This small molecule binds to this protein.
Small molecule (SMILES): CC(C)(C)c1cc(NC(=O)CSc2nnnn2-c2ccc(O)cc2)n(-c2ccccc2)n1

Binding-site contacts:
Ligand atom C20 contacts residue GLU106 of chain 1.A at 3.4 Å.
Ligand atom O22 contacts residue TYR107 of chain 1.A at 3.5 Å.
Ligand atom C30 contacts residue ARG75 of chain 1.A at 3.4 Å.
Ligand atom C7 contacts residue ASP184 of chain 1.A at 3.5 Å.
Ligand atom C6 contacts residue LEU80 of chain 1.A at 3.7 Å (hydrophobic).
Ligand atom N15 contacts residue VAL40 of chain 1.A at 3.5 Å.
Ligand atom C11 contacts residue GLU76 of chain 1.A at 3.4 Å.
Ligand atom N8 contacts residue ASP184 of chain 1.A at 3.1 Å (salt-bridge).
Ligand atom O10 contacts residue GLY183 of chain 1.A at 3.3 Å.
Ligand atom C9 contacts residue ASP184 of chain 1.A at 3.0 Å.
Ligand atom N25 contacts residue ASP184 of chain 1.A at 3.8 Å.
Ligand atom C30 contacts residue GLU76 of chain 1.A at 3.7 Å.
Ligand atom O10 contacts residue ASP184 of chain 1.A at 2.8 Å (salt-bridge).
Ligand atom N16 contacts residue VAL40 of chain 1.A at 3.2 Å.
Ligand atom O10 contacts residue PHE185 of chain 1.A at 3.6 Å.
Ligand atom C19 contacts residue ALA58 of chain 1.A at 3.7 Å (hydrophobic).
Ligand atom N14 contacts residue PHE105 of chain 1.A at 3.7 Å.
Ligand atom C3 contacts residue GLY183 of chain 1.A at 3.7 Å.
Ligand atom C21 contacts residue ALA58 of chain 1.A at 3.7 Å (hydrophobic).
Ligand atom N15 contacts residue LYS60 of chain 1.A at 3.5 Å.
Ligand atom C4 contacts residue PHE162 of chain 1.A at 3.4 Å (hydrophobic).
Ligand atom C11 contacts residue PHE105 of chain 1.A at 3.8 Å (hydrophobic).
Ligand atom C3 contacts residue HIS164 of chain 1.A at 3.3 Å.
Ligand atom C11 contacts residue ASP184 of chain 1.A at 3.6 Å.
Ligand atom N8 contacts residue GLU76 of chain 1.A at 3.2 Å (salt-bridge).
Ligand atom C20 contacts residue LEU173 of chain 1.A at 3.4 Å (hydrophobic).
Ligand atom C28 contacts residue ASP184 of chain 1.A at 3.4 Å.
Ligand atom O22 contacts residue MET108 of chain 1.A at 3.1 Å (h-bond).
Ligand atom C31 contacts residue ARG75 of chain 1.A at 3.4 Å.
Ligand atom C4 contacts residue LEU83 of chain 1.A at 3.6 Å (hydrophobic).
Ligand atom C28 contacts residue GLU76 of chain 1.A at 3.4 Å.
Ligand atom S12 contacts residue PHE185 of chain 1.A at 3.5 Å.
Ligand atom C20 contacts residue ALA58 of chain 1.A at 3.5 Å (hydrophobic).
Ligand atom C6 contacts residue ASP184 of chain 1.A at 3.5 Å.
Ligand atom C1 contacts residue ILE88 of chain 1.A at 3.4 Å (hydrophobic).
Ligand atom C21 contacts residue LEU173 of chain 1.A at 3.7 Å (hydrophobic).
Ligand atom C29 contacts residue GLU76 of chain 1.A at 3.5 Å.
Ligand atom N8 contacts residue LEU80 of chain 1.A at 3.6 Å.
Ligand atom C24 contacts residue VAL40 of chain 1.A at 3.7 Å (hydrophobic).
Ligand atom C31 contacts residue GLU76 of chain 1.A at 3.6 Å.

Sequence of chain 1.A:
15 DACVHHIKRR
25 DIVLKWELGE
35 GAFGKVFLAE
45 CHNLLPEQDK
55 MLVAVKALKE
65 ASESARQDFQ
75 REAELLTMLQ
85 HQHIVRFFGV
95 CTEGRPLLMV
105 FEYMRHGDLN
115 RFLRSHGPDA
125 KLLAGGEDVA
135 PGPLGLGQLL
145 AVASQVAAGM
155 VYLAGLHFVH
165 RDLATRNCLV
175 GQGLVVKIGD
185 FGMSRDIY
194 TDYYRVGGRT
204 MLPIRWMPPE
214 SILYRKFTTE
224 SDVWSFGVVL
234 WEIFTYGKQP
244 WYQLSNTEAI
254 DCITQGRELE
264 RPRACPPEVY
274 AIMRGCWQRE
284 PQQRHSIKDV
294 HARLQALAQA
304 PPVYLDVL